Binding-site contacts:
Ligand atom C8 contacts residue ALA530 of chain 1.A at 4.2 Å (hydrophobic).
Ligand atom C1 contacts residue ASN295 of chain 1.A at 1.4 Å.
Ligand atom C5 contacts residue ASN295 of chain 1.A at 3.6 Å.
Ligand atom O7 contacts residue ALA530 of chain 1.A at 3.7 Å.
Ligand atom N2 contacts residue ASN295 of chain 1.A at 2.8 Å (h-bond).
Ligand atom C7 contacts residue ALA530 of chain 1.A at 4.1 Å (hydrophobic).
Ligand atom O7 contacts residue ASN295 of chain 1.A at 3.9 Å.
Ligand atom C4 contacts residue ASN295 of chain 1.A at 4.1 Å.
Ligand atom C7 contacts residue ASN295 of chain 1.A at 3.5 Å.
Ligand atom O5 contacts residue ASN295 of chain 1.A at 2.3 Å (h-bond).
Ligand atom C3 contacts residue ASN295 of chain 1.A at 3.7 Å.
Ligand atom C2 contacts residue ASN295 of chain 1.A at 2.3 Å.

A small-molecule ligand and the protein it binds are described below.
Small molecule (SMILES): CC(=O)N[C@@H]1[C@@H](O)[C@H](O)[C@@H](CO)O[C@H]1O

Sequence of chain 1.A:
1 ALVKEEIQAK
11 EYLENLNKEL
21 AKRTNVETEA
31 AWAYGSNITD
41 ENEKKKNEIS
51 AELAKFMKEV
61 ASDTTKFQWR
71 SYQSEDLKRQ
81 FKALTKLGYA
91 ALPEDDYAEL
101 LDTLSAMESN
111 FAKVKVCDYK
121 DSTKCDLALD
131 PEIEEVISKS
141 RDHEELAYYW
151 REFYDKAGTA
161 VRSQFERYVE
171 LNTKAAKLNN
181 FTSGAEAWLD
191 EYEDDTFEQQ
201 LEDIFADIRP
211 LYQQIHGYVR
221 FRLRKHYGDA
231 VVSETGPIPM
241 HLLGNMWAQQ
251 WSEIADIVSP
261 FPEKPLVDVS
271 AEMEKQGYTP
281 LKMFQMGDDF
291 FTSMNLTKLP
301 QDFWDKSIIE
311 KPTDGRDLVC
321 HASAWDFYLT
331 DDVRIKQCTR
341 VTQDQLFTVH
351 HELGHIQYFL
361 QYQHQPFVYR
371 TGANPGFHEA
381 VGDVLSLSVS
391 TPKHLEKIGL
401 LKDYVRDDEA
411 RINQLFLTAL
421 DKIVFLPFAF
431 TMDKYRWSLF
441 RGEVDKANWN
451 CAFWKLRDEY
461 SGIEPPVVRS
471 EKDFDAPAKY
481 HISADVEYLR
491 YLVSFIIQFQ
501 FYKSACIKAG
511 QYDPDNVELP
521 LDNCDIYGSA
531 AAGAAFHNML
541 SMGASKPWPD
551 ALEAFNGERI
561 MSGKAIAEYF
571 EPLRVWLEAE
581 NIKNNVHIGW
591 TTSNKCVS